Binding-site contacts:
Ligand atom CA contacts residue SER204 of chain 1.A at 3.0 Å.
Ligand atom OG contacts residue LYS39 of chain 1.A at 2.6 Å.
Ligand atom N contacts residue TRP40 of chain 1.A at 3.0 Å (h-bond).
Ligand atom CE2 contacts residue MET42 of chain 1.A at 2.9 Å (hydrophobic).
Ligand atom CB contacts residue ASN41 of chain 1.A at 3.2 Å.
Ligand atom CG contacts residue HIS205 of chain 1.A at 2.9 Å.
Ligand atom CG contacts residue PRO206 of chain 1.A at 3.2 Å (hydrophobic).
Ligand atom CG contacts residue THR11 of chain 1.A at 2.8 Å.
Ligand atom C contacts residue ASN41 of chain 1.A at 3.1 Å.
Ligand atom CG contacts residue ASN44 of chain 1.A at 3.1 Å.
Ligand atom CB contacts residue THR11 of chain 1.A at 2.8 Å.
Ligand atom CA contacts residue MET42 of chain 1.A at 3.1 Å (hydrophobic).
Ligand atom O contacts residue ASP71 of chain 1.A at 3.2 Å (salt-bridge).
Ligand atom CD1 contacts residue ASN44 of chain 1.A at 3.0 Å.
Ligand atom O contacts residue PRO23 of chain 1.A at 3.2 Å.
Ligand atom CD contacts residue PRO206 of chain 1.A at 3.2 Å (hydrophobic).
Ligand atom CD2 contacts residue THR11 of chain 1.A at 3.0 Å.
Ligand atom CB contacts residue ASN44 of chain 1.A at 2.8 Å.
Ligand atom N contacts residue PRO23 of chain 1.A at 3.0 Å.
Ligand atom CZ contacts residue PRO13 of chain 1.A at 3.1 Å (hydrophobic).
Ligand atom C contacts residue PRO23 of chain 1.A at 3.0 Å (hydrophobic).
Ligand atom CE2 contacts residue LYS39 of chain 1.A at 2.8 Å.
Ligand atom CG2 contacts residue ASP71 of chain 1.A at 2.7 Å.
Ligand atom CB contacts residue TRP40 of chain 1.A at 3.1 Å (hydrophobic).
Ligand atom OH contacts residue PRO13 of chain 1.A at 3.1 Å.
Ligand atom OH contacts residue MET42 of chain 1.A at 2.6 Å (h-bond).
Ligand atom O contacts residue ASN41 of chain 1.A at 2.4 Å (h-bond).
Ligand atom CE2 contacts residue PRO13 of chain 1.A at 2.8 Å (hydrophobic).
Ligand atom O contacts residue ASN44 of chain 1.A at 3.0 Å.
Ligand atom C contacts residue ASN41 of chain 1.A at 2.9 Å.
Ligand atom O contacts residue MET42 of chain 1.A at 2.2 Å.
Ligand atom CZ contacts residue MET42 of chain 1.A at 2.8 Å (hydrophobic).
Ligand atom CA contacts residue ASN41 of chain 1.A at 3.3 Å.
Ligand atom CD contacts residue SER204 of chain 1.A at 3.2 Å.
Ligand atom CZ contacts residue LYS39 of chain 1.A at 3.2 Å.
Ligand atom N contacts residue ASN41 of chain 1.A at 2.7 Å (h-bond).
Ligand atom CD2 contacts residue LYS39 of chain 1.A at 3.1 Å.
Ligand atom CD1 contacts residue LYS39 of chain 1.A at 3.2 Å.
Ligand atom C contacts residue MET42 of chain 1.A at 2.9 Å (hydrophobic).
Ligand atom CG contacts residue SER204 of chain 1.A at 2.6 Å.

A small-molecule ligand and the protein it binds are described below.
Small molecule (SMILES): CC(C)C[C@H](NC(=O)[C@H](Cc1ccc(O)cc1)NC(=O)[C@H](CO)NC(=O)CNC(=O)[C@H](Cc1ccc(O)cc1)NC(=O)[C@@H]1CCCN1C(=O)[C@H](Cc1ccc(O)cc1)NC(=O)[C@H](CC1=c2ccccc2=NC1)NC(=O)[C@@H](NC(=O)[C@@H](N)CCCN=C(N)N)C(C)C)C(=O)N[C@H](C(=O)N[C@@H](C)C(=O)N[C@@H](CO)C(=O)/N=C/C(=O)N[C@@H](CO)C(=O)O)[C@@H](C)O

Sequence of chain 1.A:
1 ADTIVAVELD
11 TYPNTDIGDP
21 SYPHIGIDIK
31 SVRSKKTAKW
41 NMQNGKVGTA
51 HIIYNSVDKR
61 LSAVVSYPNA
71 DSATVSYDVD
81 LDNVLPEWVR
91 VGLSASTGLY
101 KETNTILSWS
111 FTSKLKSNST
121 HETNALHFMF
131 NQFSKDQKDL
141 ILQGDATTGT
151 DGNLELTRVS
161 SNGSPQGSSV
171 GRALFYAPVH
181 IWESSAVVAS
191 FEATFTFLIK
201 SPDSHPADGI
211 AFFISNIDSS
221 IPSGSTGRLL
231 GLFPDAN